Binding-site contacts:
Ligand atom O2 contacts residue ASP184 of chain 1.A at 3.1 Å (salt-bridge).
Ligand atom C1 contacts residue HIS187 of chain 1.A at 3.9 Å.
Ligand atom O2 contacts residue GLU151 of chain 1.A at 3.0 Å (salt-bridge).
Ligand atom O5 contacts residue PHE247 of chain 1.A at 3.9 Å.
Ligand atom O3 contacts residue GLU245 of chain 1.A at 2.7 Å (salt-bridge).
Ligand atom C6 contacts residue TRP113 of chain 1.A at 3.7 Å (hydrophobic).
Ligand atom O5 contacts residue TYR7 of chain 1.A at 4.0 Å.
Ligand atom C3 contacts residue GLU245 of chain 1.A at 3.8 Å.
Ligand atom C1 contacts residue ARG216 of chain 1.A at 3.8 Å.
Ligand atom C2 contacts residue ARG216 of chain 1.A at 4.2 Å.
Ligand atom O6 contacts residue TRP15 of chain 1.A at 3.1 Å.
Ligand atom O1 contacts residue TRP113 of chain 1.A at 3.9 Å.
Ligand atom O1 contacts residue GLU157 of chain 1.A at 2.5 Å (salt-bridge).
Ligand atom O5 contacts residue GLU245 of chain 1.A at 2.9 Å (salt-bridge).
Ligand atom C2 contacts residue HIS187 of chain 1.A at 3.6 Å.
Ligand atom O4 contacts residue HIS67 of chain 1.A at 3.9 Å.
Ligand atom O1 contacts residue HIS187 of chain 1.A at 3.1 Å (h-bond).
Ligand atom O3 contacts residue MN1 of chain 1.F at 2.5 Å.
Ligand atom O2 contacts residue GLU245 of chain 1.A at 3.1 Å (salt-bridge).
Ligand atom C1 contacts residue GLU157 of chain 1.A at 3.3 Å.
Ligand atom O2 contacts residue ARG216 of chain 1.A at 3.4 Å (salt-bridge).
Ligand atom O4 contacts residue GLY68 of chain 1.A at 4.2 Å.
Ligand atom C6 contacts residue TYR7 of chain 1.A at 3.9 Å (hydrophobic).
Ligand atom C1 contacts residue TRP113 of chain 1.A at 3.5 Å (hydrophobic).
Ligand atom C4 contacts residue GLU151 of chain 1.A at 3.9 Å.
Ligand atom O3 contacts residue GLU151 of chain 1.A at 2.7 Å (salt-bridge).
Ligand atom C5 contacts residue GLU245 of chain 1.A at 3.4 Å.
Ligand atom C2 contacts residue GLU245 of chain 1.A at 3.8 Å.
Ligand atom C6 contacts residue TRP15 of chain 1.A at 4.0 Å (hydrophobic).
Ligand atom C2 contacts residue GLU151 of chain 1.A at 3.6 Å.
Ligand atom C2 contacts residue MN1 of chain 1.F at 2.9 Å.
Ligand atom O2 contacts residue HIS187 of chain 1.A at 3.0 Å (h-bond).
Ligand atom C3 contacts residue GLU151 of chain 1.A at 2.8 Å.
Ligand atom O6 contacts residue TYR7 of chain 1.A at 2.6 Å (h-bond).
Ligand atom O4 contacts residue GLU151 of chain 1.A at 3.8 Å.
Ligand atom C3 contacts residue MN1 of chain 1.F at 3.2 Å.
Ligand atom O2 contacts residue MN1 of chain 1.F at 2.1 Å.
Ligand atom O4 contacts residue GLY107 of chain 1.A at 3.9 Å.
Ligand atom O1 contacts residue ARG216 of chain 1.A at 2.8 Å (salt-bridge).
Ligand atom O3 contacts residue HIS210 of chain 1.A at 2.9 Å.

The protein below binds the small molecule below.
Small molecule (SMILES): O=C(CO)[C@H](O)[C@H](O)[C@H](O)CO

Sequence of chain 1.A:
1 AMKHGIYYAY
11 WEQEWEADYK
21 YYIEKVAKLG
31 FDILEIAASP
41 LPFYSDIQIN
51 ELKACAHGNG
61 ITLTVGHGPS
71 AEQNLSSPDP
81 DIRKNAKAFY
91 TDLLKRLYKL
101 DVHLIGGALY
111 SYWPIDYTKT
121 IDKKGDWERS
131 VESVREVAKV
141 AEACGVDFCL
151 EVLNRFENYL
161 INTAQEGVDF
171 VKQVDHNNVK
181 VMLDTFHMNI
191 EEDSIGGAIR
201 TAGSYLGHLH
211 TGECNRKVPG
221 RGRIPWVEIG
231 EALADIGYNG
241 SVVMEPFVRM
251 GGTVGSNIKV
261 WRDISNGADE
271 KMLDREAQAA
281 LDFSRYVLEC